Sequence of chain 1.C:
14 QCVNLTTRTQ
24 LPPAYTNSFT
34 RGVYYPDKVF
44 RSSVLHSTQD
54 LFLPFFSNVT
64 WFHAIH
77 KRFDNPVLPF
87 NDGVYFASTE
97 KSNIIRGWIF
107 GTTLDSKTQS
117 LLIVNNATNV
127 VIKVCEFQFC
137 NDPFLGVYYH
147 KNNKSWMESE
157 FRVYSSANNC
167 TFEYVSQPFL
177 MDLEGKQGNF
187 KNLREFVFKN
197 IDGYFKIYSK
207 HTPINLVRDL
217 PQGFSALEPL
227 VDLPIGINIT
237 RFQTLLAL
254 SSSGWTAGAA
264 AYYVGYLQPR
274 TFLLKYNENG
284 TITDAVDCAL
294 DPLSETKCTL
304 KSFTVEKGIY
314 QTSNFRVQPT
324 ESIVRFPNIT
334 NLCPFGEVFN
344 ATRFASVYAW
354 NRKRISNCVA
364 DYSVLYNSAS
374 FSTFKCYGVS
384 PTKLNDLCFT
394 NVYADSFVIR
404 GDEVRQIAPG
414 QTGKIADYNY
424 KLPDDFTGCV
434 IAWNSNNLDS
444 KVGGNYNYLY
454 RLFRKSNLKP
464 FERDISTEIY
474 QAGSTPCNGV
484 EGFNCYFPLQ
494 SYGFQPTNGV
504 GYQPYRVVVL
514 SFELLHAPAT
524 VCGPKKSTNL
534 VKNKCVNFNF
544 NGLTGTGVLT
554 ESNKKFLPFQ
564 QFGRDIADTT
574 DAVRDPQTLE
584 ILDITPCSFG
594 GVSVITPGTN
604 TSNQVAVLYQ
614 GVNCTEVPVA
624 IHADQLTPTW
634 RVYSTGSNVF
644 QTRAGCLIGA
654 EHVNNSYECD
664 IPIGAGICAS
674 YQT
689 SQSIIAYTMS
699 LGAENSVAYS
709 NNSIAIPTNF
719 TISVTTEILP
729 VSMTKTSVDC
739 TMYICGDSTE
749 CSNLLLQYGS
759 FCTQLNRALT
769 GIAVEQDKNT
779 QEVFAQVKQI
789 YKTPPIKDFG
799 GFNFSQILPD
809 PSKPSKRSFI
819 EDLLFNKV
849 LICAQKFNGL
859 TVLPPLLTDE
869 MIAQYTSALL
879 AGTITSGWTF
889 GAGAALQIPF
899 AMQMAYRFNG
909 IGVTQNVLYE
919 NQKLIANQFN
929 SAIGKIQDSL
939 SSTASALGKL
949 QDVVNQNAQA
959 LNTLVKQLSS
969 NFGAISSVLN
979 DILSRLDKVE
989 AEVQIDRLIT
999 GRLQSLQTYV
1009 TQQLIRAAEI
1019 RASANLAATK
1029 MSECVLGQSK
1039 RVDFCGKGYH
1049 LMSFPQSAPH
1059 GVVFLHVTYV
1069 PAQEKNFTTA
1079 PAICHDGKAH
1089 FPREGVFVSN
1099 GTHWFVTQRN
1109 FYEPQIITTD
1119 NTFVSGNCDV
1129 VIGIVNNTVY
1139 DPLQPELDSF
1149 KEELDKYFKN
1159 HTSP

Binding-site contacts:
Ligand atom C3 contacts residue ASN1134 of chain 1.C at 3.8 Å.
Ligand atom O5 contacts residue ASN1134 of chain 1.C at 2.4 Å (h-bond).
Ligand atom C7 contacts residue ASN1134 of chain 1.C at 3.4 Å.
Ligand atom O7 contacts residue ASN1134 of chain 1.C at 3.6 Å (h-bond).
Ligand atom C4 contacts residue ASN1134 of chain 1.C at 4.2 Å.
Ligand atom C5 contacts residue ASN1134 of chain 1.C at 3.7 Å.
Ligand atom C1 contacts residue ASN1134 of chain 1.C at 1.4 Å.
Ligand atom C2 contacts residue ASN1134 of chain 1.C at 2.5 Å.
Ligand atom N2 contacts residue ASN1134 of chain 1.C at 2.9 Å (h-bond).

This protein binds this small molecule.
Small molecule (SMILES): CC(=O)N[C@H]1[C@H](O[C@H]2[C@H](O)[C@@H](NC(C)=O)CO[C@@H]2CO)O[C@H](CO)[C@@H](O)[C@@H]1O